Binding-site contacts:
Ligand atom O6 contacts residue PHE157 of chain 1.B at 3.9 Å.
Ligand atom C1 contacts residue TYR156 of chain 1.B at 3.6 Å (hydrophobic).
Ligand atom O2 contacts residue LYS16 of chain 1.B at 2.8 Å (salt-bridge).
Ligand atom C1 contacts residue LYS16 of chain 1.B at 3.8 Å.
Ligand atom C4 contacts residue TRP341 of chain 1.B at 3.5 Å (hydrophobic).
Ligand atom C2 contacts residue GLU112 of chain 1.B at 3.4 Å.
Ligand atom O6 contacts residue GLU154 of chain 1.B at 2.7 Å (salt-bridge).
Ligand atom C6 contacts residue TYR156 of chain 1.B at 3.8 Å (hydrophobic).
Ligand atom C2 contacts residue ASP66 of chain 1.B at 3.4 Å.
Ligand atom C3 contacts residue ARG67 of chain 1.B at 3.8 Å.
Ligand atom O3 contacts residue TRP341 of chain 1.B at 3.8 Å.
Ligand atom C1 contacts residue TRP231 of chain 1.B at 3.7 Å (hydrophobic).
Ligand atom C2 contacts residue TRP231 of chain 1.B at 3.8 Å (hydrophobic).
Ligand atom O1 contacts residue LYS16 of chain 1.B at 3.0 Å (salt-bridge).
Ligand atom O4 contacts residue ARG67 of chain 1.B at 2.8 Å (salt-bridge).
Ligand atom O3 contacts residue ARG67 of chain 1.B at 2.7 Å (salt-bridge).
Ligand atom C4 contacts residue ARG67 of chain 1.B at 3.8 Å.
Ligand atom C3 contacts residue ASP66 of chain 1.B at 3.5 Å.
Ligand atom C3 contacts residue TRP63 of chain 1.B at 3.5 Å (hydrophobic).
Ligand atom O2 contacts residue ASP66 of chain 1.B at 2.7 Å (salt-bridge).
Ligand atom O2 contacts residue GLU112 of chain 1.B at 2.6 Å (salt-bridge).
Ligand atom C6 contacts residue PRO155 of chain 1.B at 3.8 Å (hydrophobic).
Ligand atom O3 contacts residue GLU112 of chain 1.B at 3.6 Å.
Ligand atom O2 contacts residue ALA64 of chain 1.B at 3.4 Å.
Ligand atom C2 contacts residue TRP341 of chain 1.B at 3.9 Å (hydrophobic).
Ligand atom O5 contacts residue ASP15 of chain 1.B at 3.9 Å.
Ligand atom O3 contacts residue TRP63 of chain 1.B at 3.2 Å (h-bond).
Ligand atom O6 contacts residue PRO155 of chain 1.B at 3.2 Å.
Ligand atom O3 contacts residue ALA64 of chain 1.B at 3.4 Å.
Ligand atom C1 contacts residue ASP15 of chain 1.B at 3.4 Å.
Ligand atom O3 contacts residue ASP66 of chain 1.B at 2.6 Å (salt-bridge).
Ligand atom O1 contacts residue ASP15 of chain 1.B at 2.7 Å (salt-bridge).
Ligand atom O6 contacts residue TYR156 of chain 1.B at 3.0 Å (h-bond).
Ligand atom O2 contacts residue TRP63 of chain 1.B at 3.3 Å (h-bond).
Ligand atom C2 contacts residue LYS16 of chain 1.B at 3.8 Å.
Ligand atom O4 contacts residue TRP341 of chain 1.B at 3.8 Å.
Ligand atom C6 contacts residue TRP341 of chain 1.B at 3.5 Å (hydrophobic).
Ligand atom O5 contacts residue TYR156 of chain 1.B at 3.2 Å.
Ligand atom O1 contacts residue ASN13 of chain 1.B at 3.7 Å.
Ligand atom C6 contacts residue GLU154 of chain 1.B at 3.4 Å.

A small-molecule ligand and the protein it binds are described below.
Small molecule (SMILES): OC[C@H]1O[C@H](O[C@H]2[C@H](O)[C@@H](O)[C@@H](O)O[C@@H]2CO)[C@H](O)[C@@H](O)[C@@H]1O

Sequence of chain 1.B:
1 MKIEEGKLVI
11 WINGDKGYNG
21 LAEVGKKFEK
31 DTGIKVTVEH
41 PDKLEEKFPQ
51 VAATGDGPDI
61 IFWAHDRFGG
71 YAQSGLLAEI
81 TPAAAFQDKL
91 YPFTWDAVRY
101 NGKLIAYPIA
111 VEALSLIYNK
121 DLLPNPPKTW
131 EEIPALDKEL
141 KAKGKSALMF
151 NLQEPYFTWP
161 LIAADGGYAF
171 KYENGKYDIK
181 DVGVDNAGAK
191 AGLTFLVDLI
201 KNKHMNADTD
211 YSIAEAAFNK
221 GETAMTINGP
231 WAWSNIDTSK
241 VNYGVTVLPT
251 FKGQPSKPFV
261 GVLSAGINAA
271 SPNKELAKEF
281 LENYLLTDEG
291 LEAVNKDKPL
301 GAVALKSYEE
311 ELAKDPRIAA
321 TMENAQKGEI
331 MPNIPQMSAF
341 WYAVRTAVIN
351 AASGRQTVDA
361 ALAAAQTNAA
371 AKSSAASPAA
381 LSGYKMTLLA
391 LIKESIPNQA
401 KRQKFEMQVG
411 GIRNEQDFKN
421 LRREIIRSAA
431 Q